A protein and the small-molecule ligand that binds it are described below.
Small molecule (SMILES): CC(=O)N[C@@H]1[C@@H](O)[C@H](O[C@@H]2O[C@H](CO)[C@@H](O[C@@H]3O[C@H](CO)[C@@H](O[C@@H]4O[C@H](CO)[C@@H](O[C@@H]5O[C@H](CO)[C@@H](O)[C@H](O)[C@H]5NC(C)=O)[C@H](O)[C@H]4NC(C)=O)[C@H](O)[C@H]3NC(C)=O)[C@H](O)[C@H]2NC(C)=O)[C@@H](CO)O[C@H]1O

Sequence of chain 1.A:
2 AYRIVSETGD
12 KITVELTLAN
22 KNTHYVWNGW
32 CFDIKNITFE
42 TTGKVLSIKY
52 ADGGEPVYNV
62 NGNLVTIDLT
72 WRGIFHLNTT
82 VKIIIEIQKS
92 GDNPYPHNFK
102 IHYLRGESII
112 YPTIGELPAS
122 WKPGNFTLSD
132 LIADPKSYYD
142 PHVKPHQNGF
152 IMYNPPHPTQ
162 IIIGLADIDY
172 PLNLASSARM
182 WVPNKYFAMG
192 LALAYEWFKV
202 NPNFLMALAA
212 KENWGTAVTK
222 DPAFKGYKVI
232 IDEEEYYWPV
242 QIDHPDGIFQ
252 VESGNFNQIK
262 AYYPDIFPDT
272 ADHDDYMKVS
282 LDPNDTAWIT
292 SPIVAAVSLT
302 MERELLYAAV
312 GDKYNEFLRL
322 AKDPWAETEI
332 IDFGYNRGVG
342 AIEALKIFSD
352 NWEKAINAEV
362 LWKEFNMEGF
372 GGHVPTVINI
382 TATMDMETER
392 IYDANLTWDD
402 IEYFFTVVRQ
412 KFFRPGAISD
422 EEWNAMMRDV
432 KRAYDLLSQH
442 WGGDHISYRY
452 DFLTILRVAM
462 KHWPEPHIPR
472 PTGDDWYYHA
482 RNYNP

Binding-site contacts:
Ligand atom O7 contacts residue GLU253 of chain 1.A at 2.7 Å (salt-bridge).
Ligand atom O4 contacts residue GLU213 of chain 1.A at 3.2 Å (salt-bridge).
Ligand atom C3 contacts residue GLU213 of chain 1.A at 3.4 Å.
Ligand atom C6 contacts residue ARG338 of chain 1.A at 3.2 Å.
Ligand atom C2 contacts residue GLU253 of chain 1.A at 3.4 Å.
Ligand atom O5 contacts residue ASN337 of chain 1.A at 3.2 Å (h-bond).
Ligand atom O7 contacts residue LYS212 of chain 1.A at 3.1 Å (salt-bridge).
Ligand atom O7 contacts residue ASN174 of chain 1.A at 3.4 Å.
Ligand atom O3 contacts residue ASN337 of chain 1.A at 3.5 Å (h-bond).
Ligand atom O6 contacts residue ASN337 of chain 1.A at 3.2 Å.
Ligand atom O6 contacts residue HIS374 of chain 1.A at 3.4 Å.
Ligand atom O4 contacts residue GLY339 of chain 1.A at 3.3 Å.
Ligand atom N2 contacts residue GLU213 of chain 1.A at 3.2 Å (salt-bridge).
Ligand atom C8 contacts residue ALA342 of chain 1.A at 3.4 Å (hydrophobic).
Ligand atom O7 contacts residue GLY341 of chain 1.A at 2.5 Å (h-bond).
Ligand atom C1 contacts residue ASN337 of chain 1.A at 3.3 Å.
Ligand atom O5 contacts residue ASN174 of chain 1.A at 3.4 Å.
Ligand atom O6 contacts residue PHE371 of chain 1.A at 3.1 Å (h-bond).
Ligand atom C8 contacts residue ARG338 of chain 1.A at 3.3 Å.
Ligand atom O7 contacts residue PHE371 of chain 1.A at 3.1 Å.
Ligand atom O5 contacts residue GLU213 of chain 1.A at 2.9 Å (salt-bridge).
Ligand atom O7 contacts residue VAL340 of chain 1.A at 3.0 Å (h-bond).
Ligand atom O7 contacts residue GLY339 of chain 1.A at 3.2 Å.
Ligand atom O1 contacts residue ASN174 of chain 1.A at 2.9 Å (h-bond).
Ligand atom C6 contacts residue GLN251 of chain 1.A at 3.2 Å.
Ligand atom O3 contacts residue GLU253 of chain 1.A at 3.5 Å (salt-bridge).
Ligand atom C6 contacts residue ASN174 of chain 1.A at 3.3 Å.
Ligand atom O3 contacts residue ASN256 of chain 1.A at 3.5 Å (h-bond).
Ligand atom O4 contacts residue GLU253 of chain 1.A at 3.1 Å (salt-bridge).
Ligand atom C3 contacts residue GLU253 of chain 1.A at 3.3 Å.
Ligand atom O6 contacts residue TYR336 of chain 1.A at 3.4 Å (h-bond).
Ligand atom O7 contacts residue ASN256 of chain 1.A at 3.4 Å.
Ligand atom O6 contacts residue LYS212 of chain 1.A at 3.4 Å.
Ligand atom N2 contacts residue TYR336 of chain 1.A at 3.0 Å (h-bond).
Ligand atom O3 contacts residue LYS212 of chain 1.A at 2.8 Å (salt-bridge).
Ligand atom C1 contacts residue GLU213 of chain 1.A at 3.3 Å.
Ligand atom C2 contacts residue GLU213 of chain 1.A at 3.5 Å.
Ligand atom C5 contacts residue GLN251 of chain 1.A at 3.5 Å.
Ligand atom O6 contacts residue GLU213 of chain 1.A at 2.9 Å (salt-bridge).
Ligand atom C6 contacts residue ASN337 of chain 1.A at 3.5 Å.